Sequence of chain 42.C:
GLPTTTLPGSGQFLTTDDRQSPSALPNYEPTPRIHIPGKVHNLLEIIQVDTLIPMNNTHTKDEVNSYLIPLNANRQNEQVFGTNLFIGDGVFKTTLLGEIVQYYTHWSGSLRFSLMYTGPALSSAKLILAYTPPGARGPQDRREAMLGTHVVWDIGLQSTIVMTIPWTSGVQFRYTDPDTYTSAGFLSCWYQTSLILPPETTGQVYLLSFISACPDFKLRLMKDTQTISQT

Sequence of chain 41.C:
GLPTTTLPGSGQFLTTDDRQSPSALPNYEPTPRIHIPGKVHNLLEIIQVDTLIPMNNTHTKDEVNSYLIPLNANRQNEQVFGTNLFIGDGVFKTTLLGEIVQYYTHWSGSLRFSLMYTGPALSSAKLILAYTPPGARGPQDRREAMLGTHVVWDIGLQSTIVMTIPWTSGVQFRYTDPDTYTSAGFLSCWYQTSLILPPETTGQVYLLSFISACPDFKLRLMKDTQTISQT

Binding-site contacts:
Ligand atom O02 contacts residue TYR128 of chain 41.A at 3.8 Å.
Ligand atom O16 contacts residue TYR128 of chain 41.A at 2.9 Å (h-bond).
Ligand atom C05 contacts residue TYR128 of chain 41.A at 3.8 Å (hydrophobic).
Ligand atom O02 contacts residue MET224 of chain 41.A at 3.5 Å.
Ligand atom O20 contacts residue TYR152 of chain 41.A at 3.7 Å.
Ligand atom C10 contacts residue TYR197 of chain 41.A at 3.7 Å (hydrophobic).
Ligand atom C19 contacts residue TYR152 of chain 41.A at 3.9 Å (hydrophobic).
Ligand atom O23 contacts residue LEU221 of chain 42.C at 3.9 Å.
Ligand atom C14 contacts residue TYR197 of chain 41.A at 3.7 Å (hydrophobic).
Ligand atom N22 contacts residue VAL191 of chain 41.A at 3.9 Å.
Ligand atom C18 contacts residue TYR152 of chain 41.A at 3.7 Å (hydrophobic).
Ligand atom C15 contacts residue TYR197 of chain 41.A at 3.8 Å (hydrophobic).
Ligand atom N13 contacts residue GOL1 of chain 41.E at 3.7 Å.
Ligand atom C15 contacts residue SER126 of chain 41.A at 3.5 Å.
Ligand atom O23 contacts residue VAL191 of chain 41.A at 3.9 Å.
Ligand atom O16 contacts residue VAL188 of chain 41.A at 3.8 Å.
Ligand atom C08 contacts residue TYR128 of chain 41.A at 3.3 Å (hydrophobic).
Ligand atom C12 contacts residue TYR197 of chain 41.A at 3.5 Å (hydrophobic).
Ligand atom C01 contacts residue PHE186 of chain 41.A at 2.8 Å (hydrophobic).
Ligand atom C11 contacts residue TYR197 of chain 41.A at 3.5 Å (hydrophobic).
Ligand atom C06 contacts residue ILE104 of chain 41.A at 3.5 Å (hydrophobic).
Ligand atom C06 contacts residue TYR128 of chain 41.A at 3.4 Å (hydrophobic).
Ligand atom N22 contacts residue TYR152 of chain 41.A at 3.3 Å (h-bond).
Ligand atom O23 contacts residue TYR152 of chain 41.A at 3.0 Å (h-bond).
Ligand atom C10 contacts residue MET221 of chain 41.A at 3.9 Å (hydrophobic).
Ligand atom C01 contacts residue MET224 of chain 41.A at 3.7 Å (hydrophobic).
Ligand atom O20 contacts residue PHE186 of chain 41.A at 3.8 Å.
Ligand atom C04 contacts residue TYR128 of chain 41.A at 3.4 Å (hydrophobic).
Ligand atom C09 contacts residue MET221 of chain 41.A at 3.9 Å (hydrophobic).
Ligand atom O24 contacts residue VAL191 of chain 41.A at 3.1 Å.
Ligand atom C08 contacts residue TYR197 of chain 41.A at 3.9 Å (hydrophobic).
Ligand atom C21 contacts residue TYR152 of chain 41.A at 3.6 Å (hydrophobic).
Ligand atom O24 contacts residue TYR152 of chain 41.A at 3.5 Å (h-bond).
Ligand atom C15 contacts residue TYR128 of chain 41.A at 3.1 Å (hydrophobic).
Ligand atom C01 contacts residue TYR128 of chain 41.A at 2.9 Å (hydrophobic).
Ligand atom C14 contacts residue LEU106 of chain 41.A at 3.5 Å (hydrophobic).
Ligand atom C07 contacts residue TYR128 of chain 41.A at 2.9 Å (hydrophobic).
Ligand atom C17 contacts residue TYR152 of chain 41.A at 3.8 Å (hydrophobic).
Ligand atom N13 contacts residue TYR197 of chain 41.A at 3.4 Å.
Ligand atom C03 contacts residue TYR128 of chain 41.A at 3.7 Å (hydrophobic).

A protein and the small-molecule ligand that binds it are described below.
Small molecule (SMILES): COc1cc(CC(=O)c2ccc(C#N)cc2)c([N+](=O)[O-])cc1OC

Sequence of chain 41.A:
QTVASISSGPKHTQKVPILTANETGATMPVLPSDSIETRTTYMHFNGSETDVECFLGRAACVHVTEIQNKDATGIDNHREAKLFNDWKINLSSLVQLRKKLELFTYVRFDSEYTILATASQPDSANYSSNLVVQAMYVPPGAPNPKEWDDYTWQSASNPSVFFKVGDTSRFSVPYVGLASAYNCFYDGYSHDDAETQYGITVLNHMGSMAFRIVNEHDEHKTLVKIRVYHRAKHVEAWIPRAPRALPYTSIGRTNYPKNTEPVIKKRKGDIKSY